This small molecule binds to this protein.
Small molecule (SMILES): Nc1nc2c(ncn2[C@@H]2O[C@H](CO[P](=O)(O)O[C@@H]3[C@H](O)[C@@H](CO)O[C@H]3n3ccc(=O)[nH]c3=O)[C@@H](O)[C@H]2O)c(=O)[nH]1

Sequence of chain 1.B:
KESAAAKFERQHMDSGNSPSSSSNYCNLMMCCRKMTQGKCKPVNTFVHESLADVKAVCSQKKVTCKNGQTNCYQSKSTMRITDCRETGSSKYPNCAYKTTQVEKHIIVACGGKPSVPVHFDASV

Binding-site contacts:
Ligand atom O5B contacts residue ARG85 of chain 1.B at 3.3 Å (salt-bridge).
Ligand atom N7G contacts residue THR45 of chain 1.B at 2.9 Å (h-bond).
Ligand atom O2P contacts residue ALA122 of chain 1.B at 3.3 Å.
Ligand atom O1P contacts residue ASP83 of chain 1.B at 3.9 Å.
Ligand atom O3B contacts residue ALA122 of chain 1.B at 3.9 Å.
Ligand atom N1G contacts residue PHE120 of chain 1.B at 3.5 Å (h-bond).
Ligand atom O3B contacts residue ASN67 of chain 1.B at 3.9 Å.
Ligand atom C5G contacts residue PHE120 of chain 1.B at 3.7 Å (hydrophobic).
Ligand atom N1G contacts residue SO41 of chain 1.C at 2.9 Å (h-bond).
Ligand atom C6G contacts residue ASN44 of chain 1.B at 3.9 Å.
Ligand atom O6G contacts residue PHE120 of chain 1.B at 3.6 Å.
Ligand atom C2B contacts residue ASN67 of chain 1.B at 3.3 Å.
Ligand atom C5G contacts residue THR45 of chain 1.B at 3.8 Å.
Ligand atom C2G contacts residue SO41 of chain 1.C at 3.5 Å.
Ligand atom C2G contacts residue PHE120 of chain 1.B at 3.4 Å (hydrophobic).
Ligand atom N3G contacts residue ASN67 of chain 1.B at 3.7 Å.
Ligand atom C6G contacts residue SO41 of chain 1.C at 3.9 Å.
Ligand atom N1G contacts residue HIS12 of chain 1.A at 3.9 Å.
Ligand atom C6G contacts residue HIS12 of chain 1.A at 3.8 Å.
Ligand atom P contacts residue SER123 of chain 1.B at 3.4 Å.
Ligand atom C8G contacts residue VAL43 of chain 1.B at 3.6 Å (hydrophobic).
Ligand atom C2B contacts residue ASP121 of chain 1.B at 3.5 Å.
Ligand atom C6G contacts residue PHE120 of chain 1.B at 3.6 Å (hydrophobic).
Ligand atom N7G contacts residue VAL43 of chain 1.B at 3.8 Å.
Ligand atom C4B contacts residue ARG85 of chain 1.B at 3.4 Å.
Ligand atom O1P contacts residue SER123 of chain 1.B at 2.5 Å (h-bond).
Ligand atom N2G contacts residue PHE120 of chain 1.B at 3.5 Å (h-bond).
Ligand atom O2D contacts residue SER123 of chain 1.B at 3.4 Å (h-bond).
Ligand atom N2G contacts residue SO41 of chain 1.C at 3.0 Å (h-bond).
Ligand atom N3G contacts residue PHE120 of chain 1.B at 3.9 Å.
Ligand atom C8G contacts residue THR45 of chain 1.B at 3.9 Å.
Ligand atom O2B contacts residue ASN67 of chain 1.B at 2.7 Å (h-bond).
Ligand atom O6G contacts residue THR45 of chain 1.B at 2.8 Å (h-bond).
Ligand atom C6G contacts residue THR45 of chain 1.B at 3.8 Å.
Ligand atom O6G contacts residue HIS12 of chain 1.A at 2.9 Å.
Ligand atom N7G contacts residue PHE120 of chain 1.B at 3.9 Å.
Ligand atom C5B contacts residue ARG85 of chain 1.B at 3.0 Å.
Ligand atom O2P contacts residue SER123 of chain 1.B at 3.2 Å (h-bond).
Ligand atom O6G contacts residue ASN44 of chain 1.B at 3.4 Å.
Ligand atom O4B contacts residue ARG85 of chain 1.B at 3.4 Å (salt-bridge).

Sequence of chain 1.A:
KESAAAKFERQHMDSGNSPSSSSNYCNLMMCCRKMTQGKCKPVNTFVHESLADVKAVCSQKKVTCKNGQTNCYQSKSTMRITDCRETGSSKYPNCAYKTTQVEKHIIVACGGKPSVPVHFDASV